Sequence of chain 1.D:
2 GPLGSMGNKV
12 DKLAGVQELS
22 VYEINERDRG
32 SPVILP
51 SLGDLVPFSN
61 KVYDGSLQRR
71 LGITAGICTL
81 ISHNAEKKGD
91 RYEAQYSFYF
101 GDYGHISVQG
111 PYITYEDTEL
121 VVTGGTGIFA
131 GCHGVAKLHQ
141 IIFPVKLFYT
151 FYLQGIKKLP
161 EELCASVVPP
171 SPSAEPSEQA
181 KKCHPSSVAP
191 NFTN

Binding-site contacts:
Ligand atom C16 contacts residue PHE58 of chain 1.D at 3.8 Å (hydrophobic).
Ligand atom O2 contacts residue ARG28 of chain 1.D at 3.8 Å.
Ligand atom C1 contacts residue ASN26 of chain 1.D at 4.0 Å.
Ligand atom C15 contacts residue ASN60 of chain 1.D at 3.5 Å.
Ligand atom C7 contacts residue ILE35 of chain 1.D at 3.9 Å (hydrophobic).
Ligand atom C18 contacts residue TYR96 of chain 1.D at 2.9 Å (hydrophobic).
Ligand atom C2 contacts residue PRO33 of chain 1.D at 3.0 Å (hydrophobic).
Ligand atom C11 contacts residue TYR112 of chain 1.D at 3.8 Å (hydrophobic).
Ligand atom O1 contacts residue PRO33 of chain 1.D at 3.6 Å.
Ligand atom C9 contacts residue TYR92 of chain 1.D at 4.1 Å (hydrophobic).
Ligand atom C17 contacts residue TYR112 of chain 1.D at 4.1 Å (hydrophobic).
Ligand atom C17 contacts residue TYR96 of chain 1.D at 4.2 Å (hydrophobic).
Ligand atom C14 contacts residue ASN60 of chain 1.D at 4.1 Å.
Ligand atom C5 contacts residue PRO33 of chain 1.D at 4.0 Å (hydrophobic).
Ligand atom C18 contacts residue LEU138 of chain 1.D at 3.8 Å (hydrophobic).
Ligand atom C13 contacts residue ASN60 of chain 1.D at 4.0 Å.
Ligand atom C18 contacts residue TYR149 of chain 1.D at 3.6 Å (hydrophobic).
Ligand atom C13 contacts residue PHE58 of chain 1.D at 3.8 Å (hydrophobic).
Ligand atom C17 contacts residue TYR149 of chain 1.D at 4.2 Å (hydrophobic).
Ligand atom C9 contacts residue TYR112 of chain 1.D at 4.1 Å (hydrophobic).
Ligand atom O1 contacts residue ARG28 of chain 1.D at 3.1 Å (salt-bridge).
Ligand atom C11 contacts residue PRO144 of chain 1.D at 4.1 Å (hydrophobic).
Ligand atom C10 contacts residue TYR112 of chain 1.D at 3.4 Å (hydrophobic).
Ligand atom O2 contacts residue VAL145 of chain 1.D at 4.0 Å.
Ligand atom C18 contacts residue TYR112 of chain 1.D at 4.0 Å (hydrophobic).
Ligand atom C5 contacts residue PRO144 of chain 1.D at 4.1 Å (hydrophobic).
Ligand atom C16 contacts residue GLU24 of chain 1.D at 3.5 Å.
Ligand atom C8 contacts residue PRO144 of chain 1.D at 4.2 Å (hydrophobic).
Ligand atom C15 contacts residue LEU147 of chain 1.D at 4.0 Å (hydrophobic).
Ligand atom C1 contacts residue PRO33 of chain 1.D at 3.8 Å (hydrophobic).
Ligand atom C1 contacts residue SER32 of chain 1.D at 4.2 Å.
Ligand atom C15 contacts residue GLU24 of chain 1.D at 3.2 Å.
Ligand atom C17 contacts residue PHE58 of chain 1.D at 4.2 Å (hydrophobic).
Ligand atom C16 contacts residue TYR149 of chain 1.D at 3.6 Å (hydrophobic).
Ligand atom O3 contacts residue PHE58 of chain 1.D at 4.1 Å.
Ligand atom O1 contacts residue SER32 of chain 1.D at 3.2 Å (h-bond).
Ligand atom C15 contacts residue PHE58 of chain 1.D at 4.0 Å (hydrophobic).
Ligand atom O1 contacts residue ASN26 of chain 1.D at 3.6 Å (h-bond).
Ligand atom C1 contacts residue ARG28 of chain 1.D at 3.9 Å.
Ligand atom O3 contacts residue ASN60 of chain 1.D at 3.9 Å.

A protein and the small-molecule ligand that binds it are described below.
Small molecule (SMILES): CC/C=C\C[C@@H]1O[C@@H]1C/C=C\CCCCCCCC(=O)O